The small molecule below binds the protein below.
Small molecule (SMILES): CC(=O)N[C@H]1CNc2ccccc2C1

Sequence of chain 1.A:
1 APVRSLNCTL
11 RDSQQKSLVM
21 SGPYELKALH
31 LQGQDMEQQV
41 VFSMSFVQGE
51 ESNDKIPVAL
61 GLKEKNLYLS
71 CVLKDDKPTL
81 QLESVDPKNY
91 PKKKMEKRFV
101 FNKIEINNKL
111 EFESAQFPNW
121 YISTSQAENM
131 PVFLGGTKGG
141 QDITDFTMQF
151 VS

Binding-site contacts:
Ligand atom C10 contacts residue GLN38 of chain 1.A at 3.7 Å.
Ligand atom C7 contacts residue VAL41 of chain 1.A at 3.3 Å (hydrophobic).
Ligand atom N1 contacts residue GLU37 of chain 1.A at 4.4 Å.
Ligand atom C3 contacts residue GLN39 of chain 1.A at 3.7 Å.
Ligand atom O contacts residue MET20 of chain 1.A at 3.7 Å.
Ligand atom C7 contacts residue LEU62 of chain 1.A at 3.9 Å (hydrophobic).
Ligand atom C2 contacts residue GLN39 of chain 1.A at 4.2 Å.
Ligand atom C6 contacts residue LYS63 of chain 1.A at 4.0 Å.
Ligand atom C8 contacts residue LEU62 of chain 1.A at 4.3 Å (hydrophobic).
Ligand atom C9 contacts residue VAL40 of chain 1.A at 3.9 Å (hydrophobic).
Ligand atom C2 contacts residue GLN38 of chain 1.A at 3.4 Å.
Ligand atom C10 contacts residue MET20 of chain 1.A at 3.9 Å (hydrophobic).
Ligand atom N1 contacts residue GLN39 of chain 1.A at 3.8 Å.
Ligand atom C9 contacts residue GLN39 of chain 1.A at 4.1 Å.
Ligand atom C4 contacts residue GLN39 of chain 1.A at 4.0 Å.
Ligand atom C7 contacts residue VAL40 of chain 1.A at 4.4 Å (hydrophobic).
Ligand atom O contacts residue GLN38 of chain 1.A at 4.5 Å.
Ligand atom C10 contacts residue VAL40 of chain 1.A at 4.1 Å (hydrophobic).
Ligand atom C8 contacts residue VAL41 of chain 1.A at 4.0 Å (hydrophobic).
Ligand atom C9 contacts residue LYS65 of chain 1.A at 4.3 Å.
Ligand atom C6 contacts residue LYS65 of chain 1.A at 3.9 Å.
Ligand atom C6 contacts residue VAL41 of chain 1.A at 3.3 Å (hydrophobic).
Ligand atom C3 contacts residue GLN38 of chain 1.A at 3.7 Å.
Ligand atom C5 contacts residue VAL41 of chain 1.A at 3.9 Å (hydrophobic).
Ligand atom C10 contacts residue GLN39 of chain 1.A at 4.0 Å.
Ligand atom C4 contacts residue VAL41 of chain 1.A at 4.1 Å (hydrophobic).
Ligand atom C8 contacts residue VAL40 of chain 1.A at 3.8 Å (hydrophobic).
Ligand atom C7 contacts residue LYS63 of chain 1.A at 4.3 Å.
Ligand atom C4 contacts residue VAL40 of chain 1.A at 4.4 Å (hydrophobic).
Ligand atom C3 contacts residue GLU37 of chain 1.A at 3.6 Å.
Ligand atom C5 contacts residue LYS65 of chain 1.A at 4.3 Å.
Ligand atom C9 contacts residue VAL41 of chain 1.A at 4.2 Å (hydrophobic).
Ligand atom C8 contacts residue LYS65 of chain 1.A at 3.8 Å.
Ligand atom C1 contacts residue MET20 of chain 1.A at 4.3 Å (hydrophobic).
Ligand atom C7 contacts residue LYS65 of chain 1.A at 3.6 Å.